Binding-site contacts:
Ligand atom C09 contacts residue LEU81 of chain 1.E at 4.1 Å (hydrophobic).
Ligand atom O12 contacts residue LEU26 of chain 1.H at 3.9 Å.
Ligand atom O12 contacts residue PHE11 of chain 1.H at 3.7 Å.
Ligand atom C05 contacts residue PHE7 of chain 1.H at 3.7 Å (hydrophobic).
Ligand atom C03 contacts residue PHE7 of chain 1.H at 3.9 Å (hydrophobic).
Ligand atom N10 contacts residue ILE91 of chain 1.H at 3.9 Å.
Ligand atom N10 contacts residue LEU81 of chain 1.E at 4.0 Å.
Ligand atom C24 contacts residue ARG77 of chain 1.E at 3.8 Å.
Ligand atom N13 contacts residue LEU26 of chain 1.H at 3.7 Å.
Ligand atom C17 contacts residue ILE84 of chain 1.E at 4.1 Å (hydrophobic).
Ligand atom C22 contacts residue GLN80 of chain 1.E at 3.7 Å.
Ligand atom C07 contacts residue PHE7 of chain 1.H at 3.6 Å (hydrophobic).
Ligand atom C14 contacts residue LEU26 of chain 1.H at 3.5 Å (hydrophobic).
Ligand atom C04 contacts residue PHE7 of chain 1.H at 3.4 Å (hydrophobic).
Ligand atom C20 contacts residue GLN80 of chain 1.E at 4.1 Å.
Ligand atom O12 contacts residue ILE91 of chain 1.H at 3.5 Å.
Ligand atom C04 contacts residue TYR75 of chain 1.H at 3.7 Å (hydrophobic).
Ligand atom C23 contacts residue ARG77 of chain 1.E at 3.8 Å.
Ligand atom C15 contacts residue ILE92 of chain 1.H at 4.0 Å (hydrophobic).
Ligand atom C22 contacts residue ARG77 of chain 1.E at 4.1 Å.
Ligand atom C25 contacts residue PHE7 of chain 1.H at 4.0 Å (hydrophobic).
Ligand atom C06 contacts residue PHE7 of chain 1.H at 3.6 Å (hydrophobic).
Ligand atom C11 contacts residue ILE91 of chain 1.H at 3.7 Å (hydrophobic).
Ligand atom C03 contacts residue LEU76 of chain 1.E at 3.8 Å (hydrophobic).
Ligand atom C02 contacts residue LEU76 of chain 1.E at 3.9 Å (hydrophobic).
Ligand atom C21 contacts residue LEU26 of chain 1.H at 3.7 Å (hydrophobic).
Ligand atom C22 contacts residue ILE91 of chain 1.H at 3.8 Å (hydrophobic).
Ligand atom C24 contacts residue PHE7 of chain 1.H at 4.1 Å (hydrophobic).
Ligand atom C25 contacts residue ALA6 of chain 1.H at 4.0 Å (hydrophobic).
Ligand atom C21 contacts residue ALA30 of chain 1.H at 3.7 Å (hydrophobic).
Ligand atom C08 contacts residue PHE11 of chain 1.H at 3.9 Å (hydrophobic).
Ligand atom C23 contacts residue GLN80 of chain 1.E at 4.0 Å.
Ligand atom C18 contacts residue ILE84 of chain 1.E at 4.0 Å (hydrophobic).
Ligand atom C01 contacts residue LEU76 of chain 1.E at 3.6 Å (hydrophobic).
Ligand atom C05 contacts residue ARG77 of chain 1.E at 4.0 Å.
Ligand atom C01 contacts residue GLU73 of chain 1.E at 4.0 Å.
Ligand atom C01 contacts residue VAL72 of chain 1.H at 3.8 Å (hydrophobic).
Ligand atom C17 contacts residue THR27 of chain 1.H at 3.2 Å.
Ligand atom C25 contacts residue GLU73 of chain 1.E at 3.6 Å.
Ligand atom C03 contacts residue TYR75 of chain 1.H at 3.9 Å (hydrophobic).

Sequence of chain 1.H:
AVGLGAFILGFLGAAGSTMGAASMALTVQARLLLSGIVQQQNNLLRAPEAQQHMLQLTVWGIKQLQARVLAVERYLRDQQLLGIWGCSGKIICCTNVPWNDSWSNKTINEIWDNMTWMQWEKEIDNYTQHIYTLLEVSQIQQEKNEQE

A protein and the small-molecule ligand that binds it are described below.
Small molecule (SMILES): Cc1ccc(-c2ccc(NC(=O)N3CCC4(CCO4)CC3)cc2)cc1

Sequence of chain 1.E:
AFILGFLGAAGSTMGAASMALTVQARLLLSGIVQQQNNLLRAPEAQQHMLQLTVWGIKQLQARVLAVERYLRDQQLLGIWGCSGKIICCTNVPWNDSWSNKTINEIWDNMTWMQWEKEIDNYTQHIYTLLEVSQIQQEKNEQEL